Sequence of chain 58.C:
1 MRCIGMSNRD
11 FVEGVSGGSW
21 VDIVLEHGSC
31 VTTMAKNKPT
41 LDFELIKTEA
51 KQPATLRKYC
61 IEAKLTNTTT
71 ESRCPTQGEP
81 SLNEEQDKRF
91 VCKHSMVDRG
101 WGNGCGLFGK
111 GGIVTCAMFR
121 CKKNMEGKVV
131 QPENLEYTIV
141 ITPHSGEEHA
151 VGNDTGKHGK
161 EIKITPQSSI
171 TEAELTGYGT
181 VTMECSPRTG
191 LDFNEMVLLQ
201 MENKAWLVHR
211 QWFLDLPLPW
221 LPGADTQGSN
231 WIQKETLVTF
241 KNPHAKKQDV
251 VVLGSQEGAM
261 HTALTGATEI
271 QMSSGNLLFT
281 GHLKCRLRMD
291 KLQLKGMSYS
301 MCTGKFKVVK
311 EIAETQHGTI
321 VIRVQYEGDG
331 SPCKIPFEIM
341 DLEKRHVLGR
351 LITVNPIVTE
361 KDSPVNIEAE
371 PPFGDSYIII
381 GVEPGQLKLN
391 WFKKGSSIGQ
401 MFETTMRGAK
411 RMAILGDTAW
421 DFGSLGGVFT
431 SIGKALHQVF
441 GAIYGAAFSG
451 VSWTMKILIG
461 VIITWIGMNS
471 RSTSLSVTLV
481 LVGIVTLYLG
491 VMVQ

This small molecule binds to this protein.
Small molecule (SMILES): CC(=O)N[C@@H]1[C@@H](O)[C@H](O)[C@@H](CO)O[C@H]1O

Binding-site contacts:
Ligand atom C5 contacts residue ASN153 of chain 58.C at 3.7 Å.
Ligand atom C8 contacts residue HIS149 of chain 58.C at 3.7 Å.
Ligand atom C1 contacts residue ASN153 of chain 58.C at 1.4 Å.
Ligand atom C7 contacts residue ASN153 of chain 58.C at 3.6 Å.
Ligand atom O5 contacts residue HIS149 of chain 58.C at 3.5 Å.
Ligand atom O7 contacts residue TRP101 of chain 58.A at 3.8 Å.
Ligand atom N2 contacts residue ASN153 of chain 58.C at 2.9 Å (h-bond).
Ligand atom C3 contacts residue HIS149 of chain 58.C at 4.3 Å.
Ligand atom C1 contacts residue HIS149 of chain 58.C at 3.4 Å.
Ligand atom C5 contacts residue HIS158 of chain 58.C at 4.0 Å.
Ligand atom C8 contacts residue ASN153 of chain 58.C at 4.0 Å.
Ligand atom O7 contacts residue GLY102 of chain 58.A at 3.0 Å (h-bond).
Ligand atom O5 contacts residue ASN153 of chain 58.C at 2.4 Å (h-bond).
Ligand atom C2 contacts residue ASN153 of chain 58.C at 2.5 Å.
Ligand atom C7 contacts residue GLY102 of chain 58.A at 4.1 Å.
Ligand atom C7 contacts residue HIS149 of chain 58.C at 4.3 Å.
Ligand atom O6 contacts residue LYS157 of chain 58.C at 3.2 Å (salt-bridge).
Ligand atom C4 contacts residue HIS149 of chain 58.C at 4.0 Å.
Ligand atom C6 contacts residue LYS157 of chain 58.C at 3.6 Å.
Ligand atom O5 contacts residue THR155 of chain 58.C at 4.5 Å.
Ligand atom O7 contacts residue ASN153 of chain 58.C at 4.5 Å.
Ligand atom C2 contacts residue HIS149 of chain 58.C at 3.6 Å.
Ligand atom N2 contacts residue HIS149 of chain 58.C at 4.2 Å.
Ligand atom C8 contacts residue TRP101 of chain 58.A at 4.4 Å (hydrophobic).
Ligand atom C6 contacts residue HIS158 of chain 58.C at 3.7 Å.
Ligand atom O3 contacts residue HIS149 of chain 58.C at 4.0 Å.
Ligand atom O5 contacts residue HIS158 of chain 58.C at 3.1 Å.
Ligand atom C4 contacts residue ASN153 of chain 58.C at 4.2 Å.
Ligand atom C1 contacts residue THR155 of chain 58.C at 3.8 Å.
Ligand atom O4 contacts residue LYS157 of chain 58.C at 4.5 Å.
Ligand atom C5 contacts residue HIS149 of chain 58.C at 4.2 Å.
Ligand atom C3 contacts residue ASN153 of chain 58.C at 3.8 Å.
Ligand atom C5 contacts residue LYS157 of chain 58.C at 3.9 Å.
Ligand atom C1 contacts residue HIS158 of chain 58.C at 4.1 Å.

Sequence of chain 58.A:
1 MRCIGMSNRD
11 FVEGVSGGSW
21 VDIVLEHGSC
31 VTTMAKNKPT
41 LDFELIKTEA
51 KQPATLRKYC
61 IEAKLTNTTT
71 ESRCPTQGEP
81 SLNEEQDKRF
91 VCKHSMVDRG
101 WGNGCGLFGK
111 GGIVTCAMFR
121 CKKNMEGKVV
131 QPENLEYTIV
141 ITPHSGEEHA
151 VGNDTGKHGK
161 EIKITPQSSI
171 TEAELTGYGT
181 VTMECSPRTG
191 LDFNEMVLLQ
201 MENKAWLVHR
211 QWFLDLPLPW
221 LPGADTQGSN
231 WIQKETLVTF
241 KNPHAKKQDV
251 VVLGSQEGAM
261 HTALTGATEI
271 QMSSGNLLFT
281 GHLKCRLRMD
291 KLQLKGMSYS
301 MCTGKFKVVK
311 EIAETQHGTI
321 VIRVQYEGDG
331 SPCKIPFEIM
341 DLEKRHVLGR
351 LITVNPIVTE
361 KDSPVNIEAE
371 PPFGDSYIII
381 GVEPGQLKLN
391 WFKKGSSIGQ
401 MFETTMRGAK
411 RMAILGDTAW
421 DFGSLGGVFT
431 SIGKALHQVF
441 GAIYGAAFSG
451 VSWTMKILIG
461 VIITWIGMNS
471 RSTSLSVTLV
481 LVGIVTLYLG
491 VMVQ